A protein and the small-molecule ligand that binds it are described below.
Small molecule (SMILES): CC(=O)N[C@H]1[C@H](O[C@H]2[C@H](O)[C@@H](NC(C)=O)CO[C@@H]2CO)O[C@H](CO)[C@@H](O)[C@@H]1O

Binding-site contacts:
Ligand atom O4 contacts residue ASN154 of chain 4.A at 4.0 Å.
Ligand atom O7 contacts residue ASN5 of chain 4.A at 4.1 Å.
Ligand atom O3 contacts residue ASP2 of chain 4.A at 3.3 Å.
Ligand atom O5 contacts residue ASN154 of chain 4.A at 3.9 Å.
Ligand atom C3 contacts residue ASN5 of chain 4.A at 3.7 Å.
Ligand atom N2 contacts residue ASN5 of chain 4.A at 2.9 Å (h-bond).
Ligand atom C8 contacts residue ASP2 of chain 4.A at 3.7 Å.
Ligand atom C2 contacts residue ASN5 of chain 4.A at 2.4 Å.
Ligand atom C5 contacts residue ASP2 of chain 4.A at 4.3 Å.
Ligand atom C1 contacts residue ASN154 of chain 4.A at 4.0 Å.
Ligand atom O5 contacts residue ASN5 of chain 4.A at 2.2 Å (h-bond).
Ligand atom O6 contacts residue ASN154 of chain 4.A at 3.9 Å.
Ligand atom N2 contacts residue ASP2 of chain 4.A at 3.9 Å.
Ligand atom O6 contacts residue ASP2 of chain 4.A at 2.6 Å (salt-bridge).
Ligand atom C3 contacts residue PHE3 of chain 4.A at 4.3 Å (hydrophobic).
Ligand atom C5 contacts residue ASN5 of chain 4.A at 3.6 Å.
Ligand atom O5 contacts residue ASP2 of chain 4.A at 3.9 Å.
Ligand atom C3 contacts residue ASP2 of chain 4.A at 4.2 Å.
Ligand atom C7 contacts residue ASP2 of chain 4.A at 3.9 Å.
Ligand atom C8 contacts residue PHE3 of chain 4.A at 3.5 Å (hydrophobic).
Ligand atom C4 contacts residue ASN154 of chain 4.A at 4.3 Å.
Ligand atom C8 contacts residue ASN154 of chain 4.A at 4.1 Å.
Ligand atom C7 contacts residue ASN5 of chain 4.A at 3.7 Å.
Ligand atom C4 contacts residue ASN5 of chain 4.A at 4.2 Å.
Ligand atom C1 contacts residue PHE3 of chain 4.A at 3.7 Å (hydrophobic).
Ligand atom C5 contacts residue ASN154 of chain 4.A at 3.5 Å.
Ligand atom C1 contacts residue ASN5 of chain 4.A at 1.4 Å.
Ligand atom C6 contacts residue ASP2 of chain 4.A at 3.4 Å.
Ligand atom C7 contacts residue PHE3 of chain 4.A at 3.6 Å (hydrophobic).
Ligand atom C2 contacts residue PHE3 of chain 4.A at 3.7 Å (hydrophobic).
Ligand atom N2 contacts residue PHE3 of chain 4.A at 2.8 Å (h-bond).

Sequence of chain 4.A:
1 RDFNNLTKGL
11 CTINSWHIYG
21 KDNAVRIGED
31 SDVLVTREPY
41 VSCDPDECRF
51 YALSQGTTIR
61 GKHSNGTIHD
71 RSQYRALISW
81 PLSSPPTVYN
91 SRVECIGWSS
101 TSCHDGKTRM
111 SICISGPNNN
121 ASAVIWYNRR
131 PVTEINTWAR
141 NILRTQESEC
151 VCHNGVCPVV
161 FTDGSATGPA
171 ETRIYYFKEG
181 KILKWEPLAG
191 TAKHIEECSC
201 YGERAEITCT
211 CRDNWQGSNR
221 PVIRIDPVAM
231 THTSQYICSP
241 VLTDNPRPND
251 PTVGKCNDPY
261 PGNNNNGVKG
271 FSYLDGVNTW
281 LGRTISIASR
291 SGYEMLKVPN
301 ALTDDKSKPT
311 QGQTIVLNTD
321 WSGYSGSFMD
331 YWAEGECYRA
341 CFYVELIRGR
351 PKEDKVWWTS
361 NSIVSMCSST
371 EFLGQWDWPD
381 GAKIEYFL